The small molecule below binds the protein below.
Small molecule (SMILES): C=C(NCc1c(COP(=O)(O)O)cnc(C)c1O)C(=O)O

Binding-site contacts:
Ligand atom O contacts residue ALA158 of chain 1.V at 3.4 Å.
Ligand atom OP3 contacts residue SER281 of chain 1.V at 2.7 Å (h-bond).
Ligand atom C5A contacts residue GLY349 of chain 1.V at 3.7 Å.
Ligand atom C6 contacts residue SER422 of chain 1.V at 3.4 Å.
Ligand atom OP3 contacts residue GLY280 of chain 1.V at 3.5 Å (h-bond).
Ligand atom C2A contacts residue GLY423 of chain 1.V at 3.7 Å.
Ligand atom C2 contacts residue SER422 of chain 1.V at 3.6 Å.
Ligand atom O contacts residue THR156 of chain 1.V at 3.3 Å (h-bond).
Ligand atom OP3 contacts residue THR236 of chain 1.V at 2.7 Å (h-bond).
Ligand atom OP1 contacts residue HIS132 of chain 1.V at 3.0 Å (h-bond).
Ligand atom C contacts residue ALA158 of chain 1.V at 3.5 Å (hydrophobic).
Ligand atom O contacts residue GLY159 of chain 1.V at 3.2 Å (h-bond).
Ligand atom C contacts residue THR156 of chain 1.V at 3.3 Å.
Ligand atom C contacts residue GLY157 of chain 1.V at 3.6 Å.
Ligand atom C4A contacts residue LYS133 of chain 1.V at 3.5 Å.
Ligand atom CB contacts residue LEU212 of chain 1.V at 3.6 Å (hydrophobic).
Ligand atom O3A contacts residue GLN160 of chain 1.V at 3.5 Å.
Ligand atom OP2 contacts residue GLY278 of chain 1.V at 2.8 Å (h-bond).
Ligand atom OP2 contacts residue SER281 of chain 1.V at 3.5 Å (h-bond).
Ligand atom OP4 contacts residue LYS133 of chain 1.V at 3.5 Å (salt-bridge).
Ligand atom OP3 contacts residue LYS133 of chain 1.V at 3.1 Å (salt-bridge).
Ligand atom C2A contacts residue SER422 of chain 1.V at 3.7 Å.
Ligand atom N contacts residue LYS133 of chain 1.V at 3.3 Å.
Ligand atom N1 contacts residue GLU396 of chain 1.V at 3.4 Å.
Ligand atom P contacts residue SER281 of chain 1.V at 3.4 Å.
Ligand atom N1 contacts residue SER422 of chain 1.V at 2.7 Å (h-bond).
Ligand atom O3A contacts residue ALA158 of chain 1.V at 3.6 Å.
Ligand atom OP2 contacts residue GLY280 of chain 1.V at 2.8 Å (h-bond).
Ligand atom P contacts residue GLY280 of chain 1.V at 3.7 Å.
Ligand atom OP1 contacts residue ASN282 of chain 1.V at 2.9 Å (h-bond).
Ligand atom C6 contacts residue GLU396 of chain 1.V at 3.6 Å.
Ligand atom OXT contacts residue GLY157 of chain 1.V at 3.0 Å (h-bond).
Ligand atom OP2 contacts residue GLY279 of chain 1.V at 3.3 Å (h-bond).
Ligand atom OXT contacts residue THR156 of chain 1.V at 2.6 Å (h-bond).
Ligand atom O contacts residue GLN160 of chain 1.V at 2.9 Å (h-bond).
Ligand atom N1 contacts residue HIS132 of chain 1.V at 3.7 Å.
Ligand atom OXT contacts residue HIS161 of chain 1.V at 3.4 Å.
Ligand atom C4A contacts residue GLY349 of chain 1.V at 3.5 Å.
Ligand atom O contacts residue HIS161 of chain 1.V at 3.1 Å (h-bond).
Ligand atom OP1 contacts residue SER281 of chain 1.V at 3.1 Å (h-bond).

Sequence of chain 1.V:
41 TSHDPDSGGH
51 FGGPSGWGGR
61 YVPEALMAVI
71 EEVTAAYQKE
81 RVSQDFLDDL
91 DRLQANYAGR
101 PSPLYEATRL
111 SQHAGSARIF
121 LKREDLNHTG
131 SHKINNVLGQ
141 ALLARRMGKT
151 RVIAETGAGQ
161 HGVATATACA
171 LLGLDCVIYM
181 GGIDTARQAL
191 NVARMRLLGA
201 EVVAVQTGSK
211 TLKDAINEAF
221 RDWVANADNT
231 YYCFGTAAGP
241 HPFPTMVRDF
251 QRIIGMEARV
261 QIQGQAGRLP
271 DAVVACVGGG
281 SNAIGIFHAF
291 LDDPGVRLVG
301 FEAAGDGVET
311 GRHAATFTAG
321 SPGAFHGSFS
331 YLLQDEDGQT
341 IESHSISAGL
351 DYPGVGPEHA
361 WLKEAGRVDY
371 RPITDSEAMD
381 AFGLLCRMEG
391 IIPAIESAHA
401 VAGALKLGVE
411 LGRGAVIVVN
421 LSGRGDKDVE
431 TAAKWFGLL